Binding-site contacts:
Ligand atom O5 contacts residue THR102 of chain 55.A at 3.6 Å.
Ligand atom C1 contacts residue MET195 of chain 55.A at 3.2 Å (hydrophobic).
Ligand atom O6 contacts residue HIS241 of chain 55.A at 4.0 Å.
Ligand atom C6 contacts residue LEU103 of chain 55.A at 3.2 Å (hydrophobic).
Ligand atom C5 contacts residue LEU103 of chain 55.A at 3.5 Å (hydrophobic).
Ligand atom O6 contacts residue ILE101 of chain 55.A at 2.1 Å (h-bond).
Ligand atom C4 contacts residue THR102 of chain 55.A at 3.9 Å.
Ligand atom C2 contacts residue MET217 of chain 55.A at 3.5 Å (hydrophobic).
Ligand atom C3 contacts residue ASN215 of chain 55.A at 3.5 Å.
Ligand atom O4 contacts residue HIS263 of chain 55.A at 2.6 Å.
Ligand atom O1 contacts residue TYR194 of chain 55.A at 3.8 Å.
Ligand atom O2 contacts residue MET217 of chain 55.A at 3.3 Å (h-bond).
Ligand atom O4 contacts residue ILE101 of chain 55.A at 4.0 Å.
Ligand atom O2 contacts residue TYR193 of chain 55.A at 3.9 Å.
Ligand atom O5 contacts residue LEU103 of chain 55.A at 3.3 Å.
Ligand atom O4 contacts residue THR102 of chain 55.A at 3.8 Å.
Ligand atom C4 contacts residue HIS263 of chain 55.A at 3.7 Å.
Ligand atom O6 contacts residue LEU103 of chain 55.A at 3.3 Å.
Ligand atom C6 contacts residue THR102 of chain 55.A at 1.9 Å.
Ligand atom O3 contacts residue ILE101 of chain 55.A at 3.5 Å.
Ligand atom O2 contacts residue MET195 of chain 55.A at 3.6 Å.
Ligand atom C5 contacts residue THR102 of chain 55.A at 2.8 Å.
Ligand atom C3 contacts residue MET217 of chain 55.A at 3.2 Å (hydrophobic).
Ligand atom C5 contacts residue HIS263 of chain 55.A at 3.9 Å.
Ligand atom O1 contacts residue GLN104 of chain 55.A at 3.9 Å.
Ligand atom C6 contacts residue HIS241 of chain 55.A at 3.7 Å.
Ligand atom C6 contacts residue ILE101 of chain 55.A at 3.2 Å (hydrophobic).
Ligand atom O3 contacts residue TYR194 of chain 55.A at 3.9 Å.
Ligand atom O5 contacts residue LEU103 of chain 55.A at 3.0 Å (h-bond).
Ligand atom O3 contacts residue ASN215 of chain 55.A at 2.1 Å.
Ligand atom O4 contacts residue ASN215 of chain 55.A at 3.4 Å (h-bond).
Ligand atom O6 contacts residue LEU103 of chain 55.A at 4.0 Å.
Ligand atom C6 contacts residue LEU103 of chain 55.A at 2.7 Å (hydrophobic).
Ligand atom O3 contacts residue MET217 of chain 55.A at 2.5 Å (h-bond).
Ligand atom O1 contacts residue MET195 of chain 55.A at 3.8 Å.
Ligand atom O2 contacts residue ASN215 of chain 55.A at 3.5 Å.
Ligand atom C4 contacts residue ASN215 of chain 55.A at 4.0 Å.
Ligand atom C2 contacts residue TYR193 of chain 55.A at 3.8 Å (hydrophobic).
Ligand atom O6 contacts residue THR102 of chain 55.A at 2.4 Å.
Ligand atom C5 contacts residue LEU103 of chain 55.A at 3.0 Å (hydrophobic).

Sequence of chain 55.A:
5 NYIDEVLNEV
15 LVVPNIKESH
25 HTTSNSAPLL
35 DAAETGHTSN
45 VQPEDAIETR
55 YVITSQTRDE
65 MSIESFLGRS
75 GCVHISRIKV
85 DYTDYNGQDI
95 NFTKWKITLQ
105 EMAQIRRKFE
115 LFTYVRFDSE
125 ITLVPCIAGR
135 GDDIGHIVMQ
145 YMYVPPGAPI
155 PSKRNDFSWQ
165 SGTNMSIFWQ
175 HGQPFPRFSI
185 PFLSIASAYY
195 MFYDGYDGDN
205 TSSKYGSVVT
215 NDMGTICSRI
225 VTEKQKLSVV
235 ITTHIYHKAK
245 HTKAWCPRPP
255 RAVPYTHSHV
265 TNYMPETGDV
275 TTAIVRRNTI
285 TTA

A protein and the small-molecule ligand that binds it are described below.
Small molecule (SMILES): OC[C@H]1O[C@@](CO)(O[C@H]2O[C@H](CO)[C@@H](O)[C@H](O)[C@H]2O)[C@@H](O)[C@@H]1O